Binding-site contacts:
Ligand atom C2 contacts residue PRO105 of chain 1.B at 3.5 Å (hydrophobic).
Ligand atom C9 contacts residue PRO105 of chain 1.B at 3.5 Å (hydrophobic).
Ligand atom N1 contacts residue PRO105 of chain 1.A at 3.0 Å (h-bond).
Ligand atom C10 contacts residue LYS218 of chain 1.B at 3.6 Å.
Ligand atom C14 contacts residue PRO105 of chain 1.A at 3.4 Å (hydrophobic).
Ligand atom C3 contacts residue PRO105 of chain 1.B at 3.5 Å (hydrophobic).
Ligand atom O1 contacts residue PRO105 of chain 1.B at 3.6 Å.
Ligand atom O3 contacts residue LYS218 of chain 1.B at 3.7 Å.
Ligand atom C14 contacts residue ASN242 of chain 1.A at 3.1 Å.
Ligand atom C17 contacts residue PHE106 of chain 1.A at 3.3 Å (hydrophobic).
Ligand atom C13 contacts residue SER108 of chain 1.A at 3.3 Å.
Ligand atom C9 contacts residue LYS218 of chain 1.B at 3.4 Å.
Ligand atom O4 contacts residue LYS104 of chain 1.A at 3.6 Å.
Ligand atom C1 contacts residue SER108 of chain 1.B at 3.5 Å.
Ligand atom C1 contacts residue MET107 of chain 1.B at 3.5 Å (hydrophobic).
Ligand atom C17 contacts residue MET107 of chain 1.A at 3.4 Å (hydrophobic).
Ligand atom O4 contacts residue PRO105 of chain 1.A at 3.2 Å.
Ligand atom C12 contacts residue SER217 of chain 1.B at 3.6 Å.
Ligand atom O2 contacts residue MET107 of chain 1.B at 3.6 Å.
Ligand atom N2 contacts residue PRO105 of chain 1.A at 3.3 Å (h-bond).
Ligand atom C10 contacts residue GLY219 of chain 1.B at 3.7 Å.
Ligand atom C16 contacts residue ASN242 of chain 1.A at 3.5 Å.
Ligand atom C8 contacts residue LYS218 of chain 1.B at 3.3 Å.
Ligand atom C7 contacts residue PHE106 of chain 1.B at 3.6 Å (hydrophobic).
Ligand atom O2 contacts residue PHE106 of chain 1.B at 3.5 Å.
Ligand atom N2 contacts residue SER217 of chain 1.B at 3.7 Å.
Ligand atom C16 contacts residue LEU247 of chain 1.A at 3.6 Å (hydrophobic).
Ligand atom C7 contacts residue PRO105 of chain 1.B at 3.6 Å (hydrophobic).
Ligand atom O1 contacts residue SER108 of chain 1.B at 3.3 Å.
Ligand atom C7 contacts residue ASN242 of chain 1.B at 3.4 Å.
Ligand atom C9 contacts residue GLY219 of chain 1.B at 3.3 Å.
Ligand atom C13 contacts residue LYS218 of chain 1.B at 3.5 Å.
Ligand atom C1 contacts residue PRO105 of chain 1.B at 3.7 Å (hydrophobic).
Ligand atom C16 contacts residue PHE106 of chain 1.A at 3.1 Å (hydrophobic).
Ligand atom O1 contacts residue GLY219 of chain 1.B at 3.7 Å.
Ligand atom C6 contacts residue PRO105 of chain 1.B at 3.7 Å (hydrophobic).
Ligand atom O3 contacts residue GLY219 of chain 1.B at 3.4 Å (h-bond).
Ligand atom C15 contacts residue SER217 of chain 1.B at 3.5 Å.
Ligand atom C4 contacts residue LYS218 of chain 1.A at 3.6 Å.
Ligand atom O1 contacts residue LYS218 of chain 1.B at 3.6 Å (salt-bridge).

Sequence of chain 1.B:
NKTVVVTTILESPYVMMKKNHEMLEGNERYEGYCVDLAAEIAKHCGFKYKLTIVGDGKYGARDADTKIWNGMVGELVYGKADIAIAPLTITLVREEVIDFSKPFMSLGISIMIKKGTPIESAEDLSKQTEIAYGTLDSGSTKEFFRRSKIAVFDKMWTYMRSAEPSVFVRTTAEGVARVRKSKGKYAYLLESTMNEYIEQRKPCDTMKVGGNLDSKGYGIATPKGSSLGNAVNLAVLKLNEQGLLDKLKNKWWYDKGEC

The protein below binds the small molecule below.
Small molecule (SMILES): COc1cccc(Oc2ccc3c(c2)S(=O)(=O)NCN3C2CC2)c1

Sequence of chain 1.A:
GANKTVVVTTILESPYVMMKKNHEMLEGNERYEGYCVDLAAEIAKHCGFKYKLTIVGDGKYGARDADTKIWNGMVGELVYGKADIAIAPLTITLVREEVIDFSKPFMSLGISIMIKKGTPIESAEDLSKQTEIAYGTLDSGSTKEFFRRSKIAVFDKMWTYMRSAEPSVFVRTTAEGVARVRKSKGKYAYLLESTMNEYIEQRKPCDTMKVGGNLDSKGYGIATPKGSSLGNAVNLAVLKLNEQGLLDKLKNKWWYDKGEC